The protein below binds the small molecule below.
Small molecule (SMILES): CCCC(=O)O

Sequence of chain 1.A:
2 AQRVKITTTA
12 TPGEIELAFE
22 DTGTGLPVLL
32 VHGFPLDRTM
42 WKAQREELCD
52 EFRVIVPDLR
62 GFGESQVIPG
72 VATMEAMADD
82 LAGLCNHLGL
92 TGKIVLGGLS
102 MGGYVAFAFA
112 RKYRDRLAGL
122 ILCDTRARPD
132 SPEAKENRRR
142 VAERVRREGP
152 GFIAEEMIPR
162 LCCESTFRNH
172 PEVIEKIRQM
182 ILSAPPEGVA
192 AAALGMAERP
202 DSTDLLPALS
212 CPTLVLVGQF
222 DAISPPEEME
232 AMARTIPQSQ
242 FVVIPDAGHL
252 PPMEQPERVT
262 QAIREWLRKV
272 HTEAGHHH

Binding-site contacts:
Ligand atom C2 contacts residue LEU251 of chain 1.A at 3.9 Å (hydrophobic).
Ligand atom O2 contacts residue HIS250 of chain 1.A at 4.5 Å.
Ligand atom O2 contacts residue MET102 of chain 1.A at 3.6 Å.
Ligand atom O1 contacts residue PHE35 of chain 1.A at 4.1 Å.
Ligand atom C3 contacts residue LEU162 of chain 1.A at 4.0 Å (hydrophobic).
Ligand atom C1 contacts residue LEU37 of chain 1.A at 4.3 Å (hydrophobic).
Ligand atom C4 contacts residue SER101 of chain 1.A at 3.2 Å.
Ligand atom C1 contacts residue LEU162 of chain 1.A at 4.2 Å (hydrophobic).
Ligand atom C1 contacts residue LEU251 of chain 1.A at 4.0 Å (hydrophobic).
Ligand atom O1 contacts residue CAD1 of chain 1.B at 3.7 Å.
Ligand atom O2 contacts residue LEU100 of chain 1.A at 4.3 Å.
Ligand atom C3 contacts residue HIS250 of chain 1.A at 4.0 Å.
Ligand atom O2 contacts residue CAD1 of chain 1.B at 3.9 Å.
Ligand atom C2 contacts residue LEU100 of chain 1.A at 4.3 Å (hydrophobic).
Ligand atom C2 contacts residue GLY34 of chain 1.A at 4.0 Å.
Ligand atom C4 contacts residue HIS250 of chain 1.A at 3.5 Å.
Ligand atom C1 contacts residue MET181 of chain 1.A at 4.3 Å (hydrophobic).
Ligand atom C2 contacts residue LEU37 of chain 1.A at 4.4 Å (hydrophobic).
Ligand atom C4 contacts residue CAD1 of chain 1.B at 4.1 Å.
Ligand atom O2 contacts residue SER101 of chain 1.A at 3.1 Å.
Ligand atom C3 contacts residue LEU251 of chain 1.A at 4.2 Å (hydrophobic).
Ligand atom O1 contacts residue SER101 of chain 1.A at 2.6 Å (h-bond).
Ligand atom C4 contacts residue LEU100 of chain 1.A at 4.4 Å (hydrophobic).
Ligand atom O1 contacts residue HIS250 of chain 1.A at 2.7 Å (h-bond).
Ligand atom O2 contacts residue GLY34 of chain 1.A at 3.3 Å.
Ligand atom C3 contacts residue PHE35 of chain 1.A at 3.1 Å (hydrophobic).
Ligand atom C4 contacts residue GLY34 of chain 1.A at 4.4 Å.
Ligand atom C2 contacts residue PHE35 of chain 1.A at 3.3 Å (hydrophobic).
Ligand atom O2 contacts residue PHE35 of chain 1.A at 2.7 Å (h-bond).
Ligand atom C4 contacts residue PHE35 of chain 1.A at 3.3 Å (hydrophobic).
Ligand atom C1 contacts residue PHE35 of chain 1.A at 3.6 Å (hydrophobic).